A protein and the small-molecule ligand that binds it are described below.
Small molecule (SMILES): C=C(C)CCS[P](=O)(O)OP(=O)(O)O

Sequence of chain 1.B:
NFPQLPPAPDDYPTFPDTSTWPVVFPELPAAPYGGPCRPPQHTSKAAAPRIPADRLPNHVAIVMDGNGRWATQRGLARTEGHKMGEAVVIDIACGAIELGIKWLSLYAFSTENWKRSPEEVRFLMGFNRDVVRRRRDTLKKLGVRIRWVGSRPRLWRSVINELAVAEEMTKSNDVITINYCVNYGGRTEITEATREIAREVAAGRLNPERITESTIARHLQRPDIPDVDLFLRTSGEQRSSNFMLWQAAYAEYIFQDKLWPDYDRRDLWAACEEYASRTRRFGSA

Sequence of chain 1.A:
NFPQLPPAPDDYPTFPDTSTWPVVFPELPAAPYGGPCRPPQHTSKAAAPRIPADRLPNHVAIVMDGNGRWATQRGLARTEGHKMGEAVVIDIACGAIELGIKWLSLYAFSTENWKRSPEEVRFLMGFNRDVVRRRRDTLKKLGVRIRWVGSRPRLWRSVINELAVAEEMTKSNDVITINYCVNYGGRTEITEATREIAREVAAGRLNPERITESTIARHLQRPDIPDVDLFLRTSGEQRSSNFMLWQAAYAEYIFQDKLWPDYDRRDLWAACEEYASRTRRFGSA

Binding-site contacts:
Ligand atom O6 contacts residue ARG244 of chain 1.B at 3.0 Å (salt-bridge).
Ligand atom O2 contacts residue MG1 of chain 1.D at 2.8 Å.
Ligand atom C14 contacts residue TYR118 of chain 1.B at 3.2 Å (hydrophobic).
Ligand atom P1 contacts residue SER252 of chain 1.B at 3.7 Å.
Ligand atom P3 contacts residue MG1 of chain 1.I at 3.4 Å.
Ligand atom C14 contacts residue VAL74 of chain 1.B at 3.6 Å (hydrophobic).
Ligand atom C11 contacts residue TYR118 of chain 1.B at 3.7 Å (hydrophobic).
Ligand atom O4 contacts residue ARG250 of chain 1.B at 3.2 Å (salt-bridge).
Ligand atom O4 contacts residue SER252 of chain 1.B at 2.8 Å (h-bond).
Ligand atom P3 contacts residue MG1 of chain 1.D at 3.0 Å.
Ligand atom C13 contacts residue PHE120 of chain 1.B at 3.2 Å (hydrophobic).
Ligand atom O4 contacts residue MG1 of chain 1.D at 3.5 Å.
Ligand atom P3 contacts residue ARG244 of chain 1.B at 3.6 Å.
Ligand atom O5 contacts residue GLY294 of chain 1.A at 2.6 Å (h-bond).
Ligand atom O7 contacts residue MG1 of chain 1.D at 2.1 Å.
Ligand atom O8 contacts residue MG1 of chain 1.I at 2.0 Å.
Ligand atom C14 contacts residue GST1 of chain 1.J at 3.4 Å.
Ligand atom P1 contacts residue ARG244 of chain 1.B at 3.4 Å.
Ligand atom C10 contacts residue VAL74 of chain 1.B at 3.7 Å (hydrophobic).
Ligand atom O5 contacts residue ARG292 of chain 1.A at 3.4 Å.
Ligand atom O7 contacts residue ARG127 of chain 1.B at 3.7 Å.
Ligand atom C13 contacts residue GST1 of chain 1.J at 3.6 Å.
Ligand atom O2 contacts residue ARG244 of chain 1.B at 2.8 Å (salt-bridge).
Ligand atom C12 contacts residue TYR118 of chain 1.B at 3.6 Å (hydrophobic).
Ligand atom O8 contacts residue ARG127 of chain 1.B at 3.3 Å (salt-bridge).
Ligand atom C13 contacts residue TYR118 of chain 1.B at 3.3 Å (hydrophobic).
Ligand atom O6 contacts residue ARG250 of chain 1.B at 2.8 Å (salt-bridge).
Ligand atom O8 contacts residue ASP76 of chain 1.B at 3.5 Å (salt-bridge).
Ligand atom S9 contacts residue ARG244 of chain 1.B at 3.3 Å (salt-bridge).
Ligand atom O8 contacts residue GST1 of chain 1.J at 2.9 Å (h-bond).
Ligand atom O5 contacts residue PHE293 of chain 1.A at 3.4 Å (h-bond).
Ligand atom C10 contacts residue TYR118 of chain 1.B at 3.6 Å (hydrophobic).
Ligand atom O2 contacts residue SER252 of chain 1.B at 3.4 Å (h-bond).
Ligand atom P1 contacts residue MG1 of chain 1.D at 3.3 Å.
Ligand atom C13 contacts residue ALA119 of chain 1.B at 3.1 Å (hydrophobic).
Ligand atom O7 contacts residue ASN124 of chain 1.B at 3.2 Å (h-bond).
Ligand atom P1 contacts residue ARG250 of chain 1.B at 3.5 Å.
Ligand atom O7 contacts residue GLY294 of chain 1.A at 3.5 Å.
Ligand atom O4 contacts residue TYR261 of chain 1.A at 3.3 Å.
Ligand atom O5 contacts residue MG1 of chain 1.D at 2.9 Å.